Sequence of chain 1.L:
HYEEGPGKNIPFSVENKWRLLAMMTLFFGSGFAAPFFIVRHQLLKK

Sequence of chain 1.M:
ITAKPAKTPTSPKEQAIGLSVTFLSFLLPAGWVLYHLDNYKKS

Sequence of chain 1.D:
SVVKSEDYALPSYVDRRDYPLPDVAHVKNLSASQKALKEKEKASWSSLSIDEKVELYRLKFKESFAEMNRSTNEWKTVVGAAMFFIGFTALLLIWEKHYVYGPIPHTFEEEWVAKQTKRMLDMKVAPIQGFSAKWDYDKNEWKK

Binding-site contacts:
Ligand atom C1 contacts residue GLY31 of chain 1.M at 3.7 Å.
Ligand atom C57 contacts residue TRP98 of chain 1.D at 3.6 Å (hydrophobic).
Ligand atom O61 contacts residue TRP98 of chain 1.D at 2.9 Å (h-bond).
Ligand atom C37 contacts residue ALA30 of chain 1.M at 3.8 Å (hydrophobic).
Ligand atom O5 contacts residue TRP98 of chain 1.D at 3.4 Å.
Ligand atom C43 contacts residue PHE459 of chain 1.A at 3.9 Å (hydrophobic).
Ligand atom O16 contacts residue GLY31 of chain 1.M at 3.8 Å.
Ligand atom O3 contacts residue TRP32 of chain 1.M at 4.0 Å.
Ligand atom O61 contacts residue TYR102 of chain 1.D at 3.9 Å.
Ligand atom O6 contacts residue TYR35 of chain 1.M at 3.2 Å (h-bond).
Ligand atom O3 contacts residue HIS36 of chain 1.M at 3.3 Å.
Ligand atom O16 contacts residue LEU28 of chain 1.M at 3.9 Å.
Ligand atom C28 contacts residue GLY31 of chain 1.M at 4.0 Å.
Ligand atom C1 contacts residue TRP32 of chain 1.M at 3.4 Å (hydrophobic).
Ligand atom C9 contacts residue TYR35 of chain 1.M at 3.5 Å (hydrophobic).
Ligand atom C6 contacts residue TRP98 of chain 1.D at 3.8 Å (hydrophobic).
Ligand atom O55 contacts residue TRP32 of chain 1.M at 3.1 Å.
Ligand atom C34 contacts residue LEU27 of chain 1.M at 4.0 Å (hydrophobic).
Ligand atom O1 contacts residue TYR35 of chain 1.M at 3.1 Å.
Ligand atom O49 contacts residue TRP32 of chain 1.M at 3.8 Å.
Ligand atom C40 contacts residue PHE33 of chain 1.L at 4.0 Å (hydrophobic).
Ligand atom C10 contacts residue TYR35 of chain 1.M at 3.8 Å (hydrophobic).
Ligand atom C18 contacts residue TRP98 of chain 1.D at 4.0 Å (hydrophobic).
Ligand atom C43 contacts residue LEU35 of chain 1.A at 3.9 Å (hydrophobic).
Ligand atom C28 contacts residue LEU27 of chain 1.M at 3.8 Å (hydrophobic).
Ligand atom C25 contacts residue LEU95 of chain 1.D at 3.8 Å (hydrophobic).
Ligand atom C19 contacts residue LEU27 of chain 1.M at 3.4 Å (hydrophobic).
Ligand atom O16 contacts residue TRP98 of chain 1.D at 4.0 Å.
Ligand atom C11 contacts residue TYR35 of chain 1.M at 4.0 Å (hydrophobic).
Ligand atom C40 contacts residue ALA30 of chain 1.M at 3.8 Å (hydrophobic).
Ligand atom C34 contacts residue PHE459 of chain 1.A at 4.0 Å (hydrophobic).
Ligand atom C28 contacts residue TRP98 of chain 1.D at 4.0 Å (hydrophobic).
Ligand atom C22 contacts residue TRP98 of chain 1.D at 3.5 Å (hydrophobic).
Ligand atom O49 contacts residue LEU28 of chain 1.M at 3.1 Å (h-bond).
Ligand atom C31 contacts residue TRP98 of chain 1.D at 3.9 Å (hydrophobic).
Ligand atom C1 contacts residue LEU28 of chain 1.M at 3.8 Å (hydrophobic).
Ligand atom C4 contacts residue TRP98 of chain 1.D at 3.9 Å (hydrophobic).
Ligand atom O16 contacts residue LEU27 of chain 1.M at 4.0 Å.
Ligand atom C25 contacts residue LEU27 of chain 1.M at 4.1 Å (hydrophobic).
Ligand atom C37 contacts residue LEU34 of chain 1.M at 4.0 Å (hydrophobic).

This protein binds this small molecule.
Small molecule (SMILES): CCCCCCCCCCO[C@@H]1O[C@H](CO)[C@@H](O[C@H]2O[C@H](CO)[C@@H](O)[C@H](O)[C@H]2O)[C@H](O)[C@H]1O

Sequence of chain 1.A:
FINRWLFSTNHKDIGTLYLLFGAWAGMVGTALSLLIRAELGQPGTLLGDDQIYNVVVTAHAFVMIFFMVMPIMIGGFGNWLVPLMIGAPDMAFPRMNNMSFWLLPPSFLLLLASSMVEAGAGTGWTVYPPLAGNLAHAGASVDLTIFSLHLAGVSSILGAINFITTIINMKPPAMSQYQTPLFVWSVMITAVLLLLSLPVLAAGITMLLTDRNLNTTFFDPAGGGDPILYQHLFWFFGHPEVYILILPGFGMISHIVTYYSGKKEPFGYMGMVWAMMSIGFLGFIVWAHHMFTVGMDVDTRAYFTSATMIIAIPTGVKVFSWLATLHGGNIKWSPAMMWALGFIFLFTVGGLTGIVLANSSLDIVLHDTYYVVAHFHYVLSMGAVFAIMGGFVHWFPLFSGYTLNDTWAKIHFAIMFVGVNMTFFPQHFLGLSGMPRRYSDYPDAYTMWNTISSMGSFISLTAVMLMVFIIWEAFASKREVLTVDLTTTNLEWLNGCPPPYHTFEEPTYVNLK